Binding-site contacts:
Ligand atom C contacts residue TYR82 of chain 1.A at 3.5 Å (hydrophobic).
Ligand atom CB contacts residue GLY115 of chain 1.A at 4.2 Å.
Ligand atom CB contacts residue PHE120 of chain 1.A at 3.5 Å (hydrophobic).
Ligand atom C contacts residue TYR24 of chain 1.A at 3.5 Å (hydrophobic).
Ligand atom O contacts residue ALA111 of chain 1.A at 3.5 Å.
Ligand atom C contacts residue ALA111 of chain 1.A at 4.0 Å (hydrophobic).
Ligand atom OXT contacts residue LYS122 of chain 1.A at 3.6 Å (salt-bridge).
Ligand atom CA contacts residue GLU84 of chain 1.A at 4.0 Å.
Ligand atom CB contacts residue GLU84 of chain 1.A at 3.9 Å.
Ligand atom OXT contacts residue ARG114 of chain 1.A at 4.0 Å.
Ligand atom CA contacts residue GLN118 of chain 1.A at 3.8 Å.
Ligand atom CA contacts residue GLY115 of chain 1.A at 3.8 Å.
Ligand atom OXT contacts residue TYR24 of chain 1.A at 2.6 Å (h-bond).
Ligand atom C contacts residue ARG114 of chain 1.A at 3.9 Å.
Ligand atom O contacts residue GLY115 of chain 1.A at 4.4 Å.
Ligand atom CB contacts residue GLN118 of chain 1.A at 3.7 Å.
Ligand atom O contacts residue LYS122 of chain 1.A at 2.8 Å (salt-bridge).
Ligand atom OXT contacts residue TYR82 of chain 1.A at 4.0 Å.
Ligand atom C contacts residue GLN118 of chain 1.A at 3.6 Å.
Ligand atom CA contacts residue TYR82 of chain 1.A at 4.0 Å (hydrophobic).
Ligand atom OXT contacts residue GLN118 of chain 1.A at 2.8 Å (h-bond).
Ligand atom CA contacts residue LYS122 of chain 1.A at 1.4 Å.
Ligand atom C contacts residue LYS122 of chain 1.A at 2.4 Å.
Ligand atom O contacts residue ARG114 of chain 1.A at 3.0 Å (salt-bridge).
Ligand atom O contacts residue TYR82 of chain 1.A at 3.2 Å (h-bond).
Ligand atom O contacts residue TYR24 of chain 1.A at 3.7 Å.
Ligand atom CA contacts residue ALA111 of chain 1.A at 3.8 Å (hydrophobic).
Ligand atom C contacts residue GLY115 of chain 1.A at 4.1 Å.
Ligand atom CB contacts residue LYS122 of chain 1.A at 2.5 Å.

A small-molecule ligand and the protein it binds are described below.
Small molecule (SMILES): CC(=O)C(=O)O

Sequence of chain 1.A:
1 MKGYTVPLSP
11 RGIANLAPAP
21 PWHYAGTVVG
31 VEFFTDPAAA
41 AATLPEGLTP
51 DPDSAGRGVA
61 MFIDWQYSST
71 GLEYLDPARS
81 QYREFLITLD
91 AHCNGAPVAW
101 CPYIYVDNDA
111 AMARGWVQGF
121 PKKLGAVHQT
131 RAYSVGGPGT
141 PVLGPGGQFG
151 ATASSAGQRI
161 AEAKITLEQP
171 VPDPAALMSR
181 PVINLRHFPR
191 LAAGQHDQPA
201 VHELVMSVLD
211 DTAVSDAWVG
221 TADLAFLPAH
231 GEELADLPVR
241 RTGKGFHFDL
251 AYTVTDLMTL